Binding-site contacts:
Ligand atom C1 contacts residue 13P1 of chain 4.B at 3.4 Å.
Ligand atom C1 contacts residue ASP95 of chain 4.A at 4.4 Å.
Ligand atom C1 contacts residue ZN1 of chain 4.F at 3.5 Å.
Ligand atom O1 contacts residue HIS96 of chain 4.A at 3.5 Å.
Ligand atom C2 contacts residue 13P1 of chain 4.C at 3.0 Å.
Ligand atom O2 contacts residue ASP95 of chain 4.A at 4.1 Å.
Ligand atom O4P contacts residue SER53 of chain 4.A at 3.8 Å.
Ligand atom C3 contacts residue ASN27 of chain 4.A at 4.4 Å.
Ligand atom O2P contacts residue GLY55 of chain 4.A at 4.4 Å.
Ligand atom O2P contacts residue ARG314 of chain 3.A at 2.7 Å (salt-bridge).
Ligand atom C2 contacts residue HIS96 of chain 4.A at 4.4 Å.
Ligand atom C2 contacts residue ASP95 of chain 4.A at 3.5 Å.
Ligand atom O1 contacts residue HIS212 of chain 4.A at 3.5 Å.
Ligand atom O2 contacts residue ASP276 of chain 4.A at 3.0 Å (salt-bridge).
Ligand atom C2 contacts residue ASN27 of chain 4.A at 4.2 Å.
Ligand atom C1 contacts residue HIS96 of chain 4.A at 4.0 Å.
Ligand atom O2 contacts residue ASN27 of chain 4.A at 3.8 Å.
Ligand atom C3 contacts residue ASP276 of chain 4.A at 4.3 Å.
Ligand atom O1P contacts residue ASP276 of chain 4.A at 3.4 Å (salt-bridge).
Ligand atom O2P contacts residue GLY56 of chain 4.A at 3.9 Å.
Ligand atom C3 contacts residue SER53 of chain 4.A at 3.8 Å.
Ligand atom C2 contacts residue 13P1 of chain 4.B at 2.9 Å.
Ligand atom C1 contacts residue HIS212 of chain 4.A at 3.4 Å.
Ligand atom C3 contacts residue ASP95 of chain 4.A at 4.0 Å.
Ligand atom C2 contacts residue ZN1 of chain 4.F at 4.3 Å.
Ligand atom C3 contacts residue 13P1 of chain 4.B at 4.2 Å.
Ligand atom P contacts residue ARG314 of chain 3.A at 3.6 Å.
Ligand atom O2 contacts residue 13P1 of chain 4.C at 2.9 Å.
Ligand atom O3P contacts residue ASP276 of chain 4.A at 4.4 Å.
Ligand atom P contacts residue ASP276 of chain 4.A at 4.4 Å.
Ligand atom P contacts residue SER53 of chain 4.A at 3.5 Å.
Ligand atom O1P contacts residue ASN27 of chain 4.A at 4.2 Å.
Ligand atom O2 contacts residue 13P1 of chain 4.B at 2.7 Å (h-bond).
Ligand atom O1 contacts residue 13P1 of chain 4.C at 4.3 Å.
Ligand atom O1 contacts residue ZN1 of chain 4.F at 3.9 Å.
Ligand atom O3P contacts residue ARG314 of chain 3.A at 3.0 Å (salt-bridge).
Ligand atom O1P contacts residue SER53 of chain 4.A at 3.7 Å.
Ligand atom C2 contacts residue ASP276 of chain 4.A at 4.2 Å.
Ligand atom O2P contacts residue SER53 of chain 4.A at 2.5 Å (h-bond).
Ligand atom C1 contacts residue 13P1 of chain 4.C at 3.3 Å.

Sequence of chain 3.A:
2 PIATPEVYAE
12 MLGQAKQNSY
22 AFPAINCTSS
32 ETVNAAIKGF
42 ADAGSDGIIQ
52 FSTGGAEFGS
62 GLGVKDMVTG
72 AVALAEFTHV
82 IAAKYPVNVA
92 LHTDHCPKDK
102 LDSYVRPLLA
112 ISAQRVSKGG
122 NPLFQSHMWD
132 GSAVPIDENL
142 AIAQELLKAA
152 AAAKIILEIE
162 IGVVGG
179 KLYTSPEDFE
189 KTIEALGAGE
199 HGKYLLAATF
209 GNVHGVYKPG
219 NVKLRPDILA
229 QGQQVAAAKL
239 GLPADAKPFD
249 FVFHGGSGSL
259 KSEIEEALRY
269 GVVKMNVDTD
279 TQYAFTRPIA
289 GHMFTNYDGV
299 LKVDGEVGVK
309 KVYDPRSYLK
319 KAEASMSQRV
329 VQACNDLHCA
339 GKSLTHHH

Sequence of chain 4.A:
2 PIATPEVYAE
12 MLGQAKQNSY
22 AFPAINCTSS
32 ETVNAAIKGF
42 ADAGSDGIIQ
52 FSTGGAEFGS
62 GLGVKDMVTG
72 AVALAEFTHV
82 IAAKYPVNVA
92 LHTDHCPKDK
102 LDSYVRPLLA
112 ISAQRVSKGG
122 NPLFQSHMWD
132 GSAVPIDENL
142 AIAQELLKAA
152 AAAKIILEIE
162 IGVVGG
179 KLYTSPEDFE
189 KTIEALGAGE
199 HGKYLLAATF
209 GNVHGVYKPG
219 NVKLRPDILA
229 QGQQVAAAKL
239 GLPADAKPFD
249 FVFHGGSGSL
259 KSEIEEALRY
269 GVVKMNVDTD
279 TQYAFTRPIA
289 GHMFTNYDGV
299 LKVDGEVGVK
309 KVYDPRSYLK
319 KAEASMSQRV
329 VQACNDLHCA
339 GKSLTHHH

A protein and the small-molecule ligand that binds it are described below.
Small molecule (SMILES): O=P(O)(O)OC[C@H](O)CO